Sequence of chain 1.D:
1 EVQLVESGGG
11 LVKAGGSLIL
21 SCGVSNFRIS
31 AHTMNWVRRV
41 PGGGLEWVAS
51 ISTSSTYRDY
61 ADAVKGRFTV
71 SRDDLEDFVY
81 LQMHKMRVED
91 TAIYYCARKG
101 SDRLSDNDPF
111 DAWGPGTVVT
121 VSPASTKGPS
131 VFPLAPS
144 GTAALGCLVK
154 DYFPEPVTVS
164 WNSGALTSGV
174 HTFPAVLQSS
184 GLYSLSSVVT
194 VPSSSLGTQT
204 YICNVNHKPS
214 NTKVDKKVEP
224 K

A protein and the small-molecule ligand that binds it are described below.
Small molecule (SMILES): OC[C@H]1O[C@H](O)[C@@H](O)[C@@H](O)[C@@H]1O

Binding-site contacts:
Ligand atom C2 contacts residue LYS99 of chain 1.D at 3.6 Å.
Ligand atom C1 contacts residue THR53 of chain 1.D at 4.2 Å.
Ligand atom C2 contacts residue ALA31 of chain 1.D at 3.4 Å (hydrophobic).
Ligand atom O4 contacts residue ASN107 of chain 1.D at 3.3 Å.
Ligand atom C2 contacts residue LEU104 of chain 1.D at 4.4 Å (hydrophobic).
Ligand atom C3 contacts residue SER105 of chain 1.D at 4.0 Å.
Ligand atom C4 contacts residue ASP108 of chain 1.D at 4.1 Å.
Ligand atom O6 contacts residue THR33 of chain 1.D at 3.7 Å.
Ligand atom C5 contacts residue ASP106 of chain 1.D at 4.1 Å.
Ligand atom O3 contacts residue LYS99 of chain 1.D at 3.1 Å (salt-bridge).
Ligand atom C3 contacts residue LEU104 of chain 1.D at 4.0 Å (hydrophobic).
Ligand atom O3 contacts residue LEU104 of chain 1.D at 3.3 Å.
Ligand atom C1 contacts residue THR33 of chain 1.D at 3.8 Å.
Ligand atom O1 contacts residue ALA31 of chain 1.D at 3.2 Å (h-bond).
Ligand atom C6 contacts residue GLY93 of chain 1.C at 4.2 Å.
Ligand atom C4 contacts residue LYS99 of chain 1.D at 3.6 Å.
Ligand atom O3 contacts residue GLY100 of chain 1.D at 3.3 Å.
Ligand atom O2 contacts residue HIS32 of chain 1.D at 3.5 Å.
Ligand atom C6 contacts residue LYS99 of chain 1.D at 3.9 Å.
Ligand atom O2 contacts residue THR33 of chain 1.D at 2.9 Å (h-bond).
Ligand atom O4 contacts residue SER105 of chain 1.D at 2.9 Å (h-bond).
Ligand atom O3 contacts residue ASP108 of chain 1.D at 2.7 Å (salt-bridge).
Ligand atom O2 contacts residue LYS99 of chain 1.D at 2.9 Å (salt-bridge).
Ligand atom O5 contacts residue THR33 of chain 1.D at 3.5 Å (h-bond).
Ligand atom O4 contacts residue ASP106 of chain 1.D at 3.5 Å.
Ligand atom O6 contacts residue LYS99 of chain 1.D at 3.1 Å.
Ligand atom C5 contacts residue LYS99 of chain 1.D at 4.2 Å.
Ligand atom C3 contacts residue ASP108 of chain 1.D at 3.5 Å.
Ligand atom O2 contacts residue ALA31 of chain 1.D at 4.2 Å.
Ligand atom C6 contacts residue ASP106 of chain 1.D at 3.4 Å.
Ligand atom O4 contacts residue LYS99 of chain 1.D at 3.7 Å.
Ligand atom C1 contacts residue HIS32 of chain 1.D at 4.1 Å.
Ligand atom O6 contacts residue GLY93 of chain 1.C at 3.0 Å (h-bond).
Ligand atom C2 contacts residue HIS32 of chain 1.D at 3.8 Å.
Ligand atom C3 contacts residue LYS99 of chain 1.D at 3.9 Å.
Ligand atom C5 contacts residue SER105 of chain 1.D at 4.1 Å.
Ligand atom C1 contacts residue ALA31 of chain 1.D at 3.3 Å (hydrophobic).
Ligand atom O4 contacts residue ASP108 of chain 1.D at 2.9 Å (salt-bridge).
Ligand atom C4 contacts residue SER105 of chain 1.D at 3.8 Å.
Ligand atom C2 contacts residue THR33 of chain 1.D at 3.8 Å.

Sequence of chain 1.C:
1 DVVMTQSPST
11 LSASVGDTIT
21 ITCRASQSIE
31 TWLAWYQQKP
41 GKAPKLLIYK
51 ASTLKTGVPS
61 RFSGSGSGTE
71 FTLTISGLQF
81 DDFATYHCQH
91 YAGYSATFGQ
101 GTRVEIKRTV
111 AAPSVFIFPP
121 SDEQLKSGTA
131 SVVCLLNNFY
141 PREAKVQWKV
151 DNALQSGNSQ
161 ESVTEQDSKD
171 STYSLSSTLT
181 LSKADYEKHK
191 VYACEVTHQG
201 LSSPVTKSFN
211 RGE